This small molecule binds to this protein.
Small molecule (SMILES): CCCCCCCCCCCCCc1oc2c(O)c(OC)cc(OC)c2c(=O)c1C

Binding-site contacts:
Ligand atom CAN contacts residue LEU36 of chain 1.B at 3.6 Å (hydrophobic).
Ligand atom CAD contacts residue HEM1 of chain 1.L at 3.8 Å.
Ligand atom CAS contacts residue PHE40 of chain 1.B at 4.1 Å (hydrophobic).
Ligand atom CAG contacts residue ARG207 of chain 1.A at 3.7 Å.
Ligand atom CAM contacts residue LEU36 of chain 1.B at 3.4 Å (hydrophobic).
Ligand atom CAJ contacts residue ASP35 of chain 1.B at 4.0 Å.
Ligand atom CAN contacts residue HEM1 of chain 1.L at 3.8 Å.
Ligand atom CAM contacts residue PHE40 of chain 1.B at 3.3 Å (hydrophobic).
Ligand atom CAQ contacts residue HEM1 of chain 1.L at 3.8 Å.
Ligand atom CAH contacts residue HEM1 of chain 1.L at 3.5 Å.
Ligand atom CAI contacts residue ARG207 of chain 1.A at 2.6 Å.
Ligand atom CAI contacts residue HEM1 of chain 1.L at 3.6 Å.
Ligand atom CAL contacts residue HEM1 of chain 1.L at 3.2 Å.
Ligand atom CAU contacts residue PHE40 of chain 1.B at 3.5 Å (hydrophobic).
Ligand atom CBB contacts residue PRO41 of chain 1.B at 4.1 Å (hydrophobic).
Ligand atom CAA contacts residue HEM1 of chain 1.L at 2.4 Å.
Ligand atom CAM contacts residue HEM1 of chain 1.L at 2.8 Å.
Ligand atom CAV contacts residue PHE40 of chain 1.B at 4.0 Å (hydrophobic).
Ligand atom CBB contacts residue LEU37 of chain 1.B at 4.0 Å (hydrophobic).
Ligand atom CAT contacts residue HEM1 of chain 1.L at 3.9 Å.
Ligand atom OAO contacts residue LEU36 of chain 1.B at 3.9 Å.
Ligand atom OAB contacts residue ALA31 of chain 1.B at 3.9 Å.
Ligand atom CAL contacts residue LEU36 of chain 1.B at 4.1 Å (hydrophobic).
Ligand atom CAT contacts residue PHE40 of chain 1.B at 3.8 Å (hydrophobic).
Ligand atom OBD contacts residue PHE40 of chain 1.B at 2.7 Å.
Ligand atom CAG contacts residue HEM1 of chain 1.L at 4.1 Å.
Ligand atom CAS contacts residue HEM1 of chain 1.L at 3.9 Å.
Ligand atom OAC contacts residue HEM1 of chain 1.L at 3.9 Å.
Ligand atom OAB contacts residue HEM1 of chain 1.L at 3.6 Å.
Ligand atom CAW contacts residue PHE40 of chain 1.B at 3.5 Å (hydrophobic).
Ligand atom OAC contacts residue ARG207 of chain 1.A at 3.1 Å (salt-bridge).
Ligand atom CAJ contacts residue HEM1 of chain 1.L at 3.2 Å.
Ligand atom OBD contacts residue HEM1 of chain 1.L at 1.5 Å.
Ligand atom CAP contacts residue HEM1 of chain 1.L at 3.6 Å.
Ligand atom OAO contacts residue HEM1 of chain 1.L at 4.0 Å.
Ligand atom OAK contacts residue HEM1 of chain 1.L at 2.4 Å.
Ligand atom CAH contacts residue ARG207 of chain 1.A at 3.6 Å.
Ligand atom CAJ contacts residue VAL26 of chain 1.A at 3.8 Å (hydrophobic).
Ligand atom CBC contacts residue PHE24 of chain 1.D at 3.6 Å (hydrophobic).
Ligand atom CAE contacts residue HEM1 of chain 1.L at 3.8 Å.

Sequence of chain 1.D:
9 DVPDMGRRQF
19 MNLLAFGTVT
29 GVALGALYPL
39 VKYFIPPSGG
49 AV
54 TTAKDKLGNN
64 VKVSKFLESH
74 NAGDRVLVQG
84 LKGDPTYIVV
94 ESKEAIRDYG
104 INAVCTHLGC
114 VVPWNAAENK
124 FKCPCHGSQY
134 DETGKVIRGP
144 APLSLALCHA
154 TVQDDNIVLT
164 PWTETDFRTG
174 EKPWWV

Sequence of chain 1.A:
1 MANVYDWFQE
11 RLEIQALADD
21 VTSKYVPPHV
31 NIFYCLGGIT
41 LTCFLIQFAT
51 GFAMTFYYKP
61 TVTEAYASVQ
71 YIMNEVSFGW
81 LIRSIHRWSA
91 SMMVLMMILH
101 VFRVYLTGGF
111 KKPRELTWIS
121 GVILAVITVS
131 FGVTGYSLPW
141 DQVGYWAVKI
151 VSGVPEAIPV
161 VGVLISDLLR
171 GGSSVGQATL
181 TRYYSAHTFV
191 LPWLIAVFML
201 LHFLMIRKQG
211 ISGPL

Sequence of chain 1.B:
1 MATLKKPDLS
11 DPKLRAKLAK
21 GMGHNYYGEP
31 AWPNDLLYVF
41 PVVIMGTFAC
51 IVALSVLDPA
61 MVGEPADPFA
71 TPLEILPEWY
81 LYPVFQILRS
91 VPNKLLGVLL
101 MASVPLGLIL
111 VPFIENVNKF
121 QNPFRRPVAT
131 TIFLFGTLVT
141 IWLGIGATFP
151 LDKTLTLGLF